Sequence of chain 1.G:
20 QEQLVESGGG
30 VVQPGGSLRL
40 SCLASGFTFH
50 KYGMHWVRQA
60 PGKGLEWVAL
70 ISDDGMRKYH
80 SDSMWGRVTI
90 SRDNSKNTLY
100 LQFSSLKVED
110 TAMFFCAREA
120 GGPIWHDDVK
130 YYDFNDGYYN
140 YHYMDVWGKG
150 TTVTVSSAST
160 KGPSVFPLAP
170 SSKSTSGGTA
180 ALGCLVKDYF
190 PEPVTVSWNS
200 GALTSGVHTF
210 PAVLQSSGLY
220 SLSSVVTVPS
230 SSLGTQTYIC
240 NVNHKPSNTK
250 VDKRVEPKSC

Binding-site contacts:
Ligand atom C3 contacts residue ASN155 of chain 1.A at 3.8 Å.
Ligand atom C5 contacts residue ASN155 of chain 1.A at 3.6 Å.
Ligand atom C5 contacts residue THR135 of chain 1.A at 4.2 Å.
Ligand atom O7 contacts residue PHE133 of chain 1.G at 3.4 Å.
Ligand atom O5 contacts residue THR135 of chain 1.A at 3.3 Å.
Ligand atom C5 contacts residue MET75 of chain 1.G at 4.0 Å (hydrophobic).
Ligand atom C7 contacts residue ASN155 of chain 1.A at 4.2 Å.
Ligand atom C7 contacts residue PHE133 of chain 1.G at 4.0 Å (hydrophobic).
Ligand atom C6 contacts residue MET75 of chain 1.G at 3.6 Å (hydrophobic).
Ligand atom C8 contacts residue CYS156 of chain 1.A at 4.0 Å (hydrophobic).
Ligand atom C2 contacts residue ASN155 of chain 1.A at 2.5 Å.
Ligand atom O5 contacts residue MET75 of chain 1.G at 3.0 Å (h-bond).
Ligand atom C3 contacts residue MET75 of chain 1.G at 3.6 Å (hydrophobic).
Ligand atom C8 contacts residue ASN155 of chain 1.A at 3.7 Å.
Ligand atom C6 contacts residue ASP322 of chain 1.A at 3.2 Å.
Ligand atom N2 contacts residue SER131 of chain 1.A at 3.6 Å.
Ligand atom C8 contacts residue SER157 of chain 1.A at 3.4 Å.
Ligand atom C5 contacts residue ASP73 of chain 1.G at 3.8 Å.
Ligand atom O4 contacts residue MET75 of chain 1.G at 3.7 Å.
Ligand atom C1 contacts residue ASN155 of chain 1.A at 1.4 Å.
Ligand atom O3 contacts residue TYR172 of chain 1.A at 3.3 Å (h-bond).
Ligand atom O5 contacts residue ASN155 of chain 1.A at 2.3 Å (h-bond).
Ligand atom C6 contacts residue THR135 of chain 1.A at 3.8 Å.
Ligand atom N2 contacts residue ASN155 of chain 1.A at 3.0 Å (h-bond).
Ligand atom C4 contacts residue ASP322 of chain 1.A at 3.9 Å.
Ligand atom C6 contacts residue LYS50 of chain 1.G at 3.6 Å.
Ligand atom C7 contacts residue SER157 of chain 1.A at 3.8 Å.
Ligand atom C6 contacts residue ASP73 of chain 1.G at 2.7 Å.
Ligand atom C4 contacts residue ASP73 of chain 1.G at 4.0 Å.
Ligand atom O4 contacts residue ASP73 of chain 1.G at 4.1 Å.
Ligand atom O6 contacts residue MET75 of chain 1.G at 3.6 Å.
Ligand atom C8 contacts residue PHE133 of chain 1.G at 3.4 Å (hydrophobic).
Ligand atom O6 contacts residue ASP73 of chain 1.G at 1.4 Å.
Ligand atom O7 contacts residue SER157 of chain 1.A at 3.4 Å.
Ligand atom O4 contacts residue ASP322 of chain 1.A at 3.1 Å (salt-bridge).
Ligand atom O3 contacts residue MET75 of chain 1.G at 3.7 Å.
Ligand atom C1 contacts residue SER131 of chain 1.A at 3.9 Å.
Ligand atom C3 contacts residue TYR172 of chain 1.A at 3.9 Å (hydrophobic).
Ligand atom C8 contacts residue ASP129 of chain 1.A at 3.3 Å.
Ligand atom C1 contacts residue MET75 of chain 1.G at 4.0 Å (hydrophobic).

A protein and the small-molecule ligand that binds it are described below.
Small molecule (SMILES): CC(=O)N[C@H]1[C@H](O[C@H]2[C@H](O)[C@@H](NC(C)=O)CO[C@@H]2CO[C@@H]2O[C@@H](C)[C@@H](O)[C@@H](O)[C@@H]2O)O[C@H](CO)[C@@H](O[C@@H]2O[C@H](CO)[C@@H](O)[C@H](O)[C@@H]2O)[C@@H]1O

Sequence of chain 1.A:
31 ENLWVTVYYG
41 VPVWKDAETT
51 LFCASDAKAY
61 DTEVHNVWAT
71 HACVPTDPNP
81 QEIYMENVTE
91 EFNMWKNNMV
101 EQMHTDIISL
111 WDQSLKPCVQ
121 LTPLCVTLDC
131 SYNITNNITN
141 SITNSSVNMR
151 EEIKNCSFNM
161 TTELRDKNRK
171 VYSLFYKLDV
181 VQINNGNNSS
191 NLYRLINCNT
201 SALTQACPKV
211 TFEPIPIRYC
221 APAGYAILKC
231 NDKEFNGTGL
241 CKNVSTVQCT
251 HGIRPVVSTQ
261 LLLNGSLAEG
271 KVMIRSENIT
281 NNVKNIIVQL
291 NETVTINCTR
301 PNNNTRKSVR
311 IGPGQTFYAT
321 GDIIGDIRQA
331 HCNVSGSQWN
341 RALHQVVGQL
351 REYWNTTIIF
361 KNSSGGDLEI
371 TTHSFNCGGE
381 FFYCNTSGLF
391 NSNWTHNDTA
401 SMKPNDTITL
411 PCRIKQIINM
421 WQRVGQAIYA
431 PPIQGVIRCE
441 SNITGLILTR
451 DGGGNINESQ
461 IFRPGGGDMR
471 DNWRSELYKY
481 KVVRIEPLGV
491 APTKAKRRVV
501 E